Sequence of chain 1.A:
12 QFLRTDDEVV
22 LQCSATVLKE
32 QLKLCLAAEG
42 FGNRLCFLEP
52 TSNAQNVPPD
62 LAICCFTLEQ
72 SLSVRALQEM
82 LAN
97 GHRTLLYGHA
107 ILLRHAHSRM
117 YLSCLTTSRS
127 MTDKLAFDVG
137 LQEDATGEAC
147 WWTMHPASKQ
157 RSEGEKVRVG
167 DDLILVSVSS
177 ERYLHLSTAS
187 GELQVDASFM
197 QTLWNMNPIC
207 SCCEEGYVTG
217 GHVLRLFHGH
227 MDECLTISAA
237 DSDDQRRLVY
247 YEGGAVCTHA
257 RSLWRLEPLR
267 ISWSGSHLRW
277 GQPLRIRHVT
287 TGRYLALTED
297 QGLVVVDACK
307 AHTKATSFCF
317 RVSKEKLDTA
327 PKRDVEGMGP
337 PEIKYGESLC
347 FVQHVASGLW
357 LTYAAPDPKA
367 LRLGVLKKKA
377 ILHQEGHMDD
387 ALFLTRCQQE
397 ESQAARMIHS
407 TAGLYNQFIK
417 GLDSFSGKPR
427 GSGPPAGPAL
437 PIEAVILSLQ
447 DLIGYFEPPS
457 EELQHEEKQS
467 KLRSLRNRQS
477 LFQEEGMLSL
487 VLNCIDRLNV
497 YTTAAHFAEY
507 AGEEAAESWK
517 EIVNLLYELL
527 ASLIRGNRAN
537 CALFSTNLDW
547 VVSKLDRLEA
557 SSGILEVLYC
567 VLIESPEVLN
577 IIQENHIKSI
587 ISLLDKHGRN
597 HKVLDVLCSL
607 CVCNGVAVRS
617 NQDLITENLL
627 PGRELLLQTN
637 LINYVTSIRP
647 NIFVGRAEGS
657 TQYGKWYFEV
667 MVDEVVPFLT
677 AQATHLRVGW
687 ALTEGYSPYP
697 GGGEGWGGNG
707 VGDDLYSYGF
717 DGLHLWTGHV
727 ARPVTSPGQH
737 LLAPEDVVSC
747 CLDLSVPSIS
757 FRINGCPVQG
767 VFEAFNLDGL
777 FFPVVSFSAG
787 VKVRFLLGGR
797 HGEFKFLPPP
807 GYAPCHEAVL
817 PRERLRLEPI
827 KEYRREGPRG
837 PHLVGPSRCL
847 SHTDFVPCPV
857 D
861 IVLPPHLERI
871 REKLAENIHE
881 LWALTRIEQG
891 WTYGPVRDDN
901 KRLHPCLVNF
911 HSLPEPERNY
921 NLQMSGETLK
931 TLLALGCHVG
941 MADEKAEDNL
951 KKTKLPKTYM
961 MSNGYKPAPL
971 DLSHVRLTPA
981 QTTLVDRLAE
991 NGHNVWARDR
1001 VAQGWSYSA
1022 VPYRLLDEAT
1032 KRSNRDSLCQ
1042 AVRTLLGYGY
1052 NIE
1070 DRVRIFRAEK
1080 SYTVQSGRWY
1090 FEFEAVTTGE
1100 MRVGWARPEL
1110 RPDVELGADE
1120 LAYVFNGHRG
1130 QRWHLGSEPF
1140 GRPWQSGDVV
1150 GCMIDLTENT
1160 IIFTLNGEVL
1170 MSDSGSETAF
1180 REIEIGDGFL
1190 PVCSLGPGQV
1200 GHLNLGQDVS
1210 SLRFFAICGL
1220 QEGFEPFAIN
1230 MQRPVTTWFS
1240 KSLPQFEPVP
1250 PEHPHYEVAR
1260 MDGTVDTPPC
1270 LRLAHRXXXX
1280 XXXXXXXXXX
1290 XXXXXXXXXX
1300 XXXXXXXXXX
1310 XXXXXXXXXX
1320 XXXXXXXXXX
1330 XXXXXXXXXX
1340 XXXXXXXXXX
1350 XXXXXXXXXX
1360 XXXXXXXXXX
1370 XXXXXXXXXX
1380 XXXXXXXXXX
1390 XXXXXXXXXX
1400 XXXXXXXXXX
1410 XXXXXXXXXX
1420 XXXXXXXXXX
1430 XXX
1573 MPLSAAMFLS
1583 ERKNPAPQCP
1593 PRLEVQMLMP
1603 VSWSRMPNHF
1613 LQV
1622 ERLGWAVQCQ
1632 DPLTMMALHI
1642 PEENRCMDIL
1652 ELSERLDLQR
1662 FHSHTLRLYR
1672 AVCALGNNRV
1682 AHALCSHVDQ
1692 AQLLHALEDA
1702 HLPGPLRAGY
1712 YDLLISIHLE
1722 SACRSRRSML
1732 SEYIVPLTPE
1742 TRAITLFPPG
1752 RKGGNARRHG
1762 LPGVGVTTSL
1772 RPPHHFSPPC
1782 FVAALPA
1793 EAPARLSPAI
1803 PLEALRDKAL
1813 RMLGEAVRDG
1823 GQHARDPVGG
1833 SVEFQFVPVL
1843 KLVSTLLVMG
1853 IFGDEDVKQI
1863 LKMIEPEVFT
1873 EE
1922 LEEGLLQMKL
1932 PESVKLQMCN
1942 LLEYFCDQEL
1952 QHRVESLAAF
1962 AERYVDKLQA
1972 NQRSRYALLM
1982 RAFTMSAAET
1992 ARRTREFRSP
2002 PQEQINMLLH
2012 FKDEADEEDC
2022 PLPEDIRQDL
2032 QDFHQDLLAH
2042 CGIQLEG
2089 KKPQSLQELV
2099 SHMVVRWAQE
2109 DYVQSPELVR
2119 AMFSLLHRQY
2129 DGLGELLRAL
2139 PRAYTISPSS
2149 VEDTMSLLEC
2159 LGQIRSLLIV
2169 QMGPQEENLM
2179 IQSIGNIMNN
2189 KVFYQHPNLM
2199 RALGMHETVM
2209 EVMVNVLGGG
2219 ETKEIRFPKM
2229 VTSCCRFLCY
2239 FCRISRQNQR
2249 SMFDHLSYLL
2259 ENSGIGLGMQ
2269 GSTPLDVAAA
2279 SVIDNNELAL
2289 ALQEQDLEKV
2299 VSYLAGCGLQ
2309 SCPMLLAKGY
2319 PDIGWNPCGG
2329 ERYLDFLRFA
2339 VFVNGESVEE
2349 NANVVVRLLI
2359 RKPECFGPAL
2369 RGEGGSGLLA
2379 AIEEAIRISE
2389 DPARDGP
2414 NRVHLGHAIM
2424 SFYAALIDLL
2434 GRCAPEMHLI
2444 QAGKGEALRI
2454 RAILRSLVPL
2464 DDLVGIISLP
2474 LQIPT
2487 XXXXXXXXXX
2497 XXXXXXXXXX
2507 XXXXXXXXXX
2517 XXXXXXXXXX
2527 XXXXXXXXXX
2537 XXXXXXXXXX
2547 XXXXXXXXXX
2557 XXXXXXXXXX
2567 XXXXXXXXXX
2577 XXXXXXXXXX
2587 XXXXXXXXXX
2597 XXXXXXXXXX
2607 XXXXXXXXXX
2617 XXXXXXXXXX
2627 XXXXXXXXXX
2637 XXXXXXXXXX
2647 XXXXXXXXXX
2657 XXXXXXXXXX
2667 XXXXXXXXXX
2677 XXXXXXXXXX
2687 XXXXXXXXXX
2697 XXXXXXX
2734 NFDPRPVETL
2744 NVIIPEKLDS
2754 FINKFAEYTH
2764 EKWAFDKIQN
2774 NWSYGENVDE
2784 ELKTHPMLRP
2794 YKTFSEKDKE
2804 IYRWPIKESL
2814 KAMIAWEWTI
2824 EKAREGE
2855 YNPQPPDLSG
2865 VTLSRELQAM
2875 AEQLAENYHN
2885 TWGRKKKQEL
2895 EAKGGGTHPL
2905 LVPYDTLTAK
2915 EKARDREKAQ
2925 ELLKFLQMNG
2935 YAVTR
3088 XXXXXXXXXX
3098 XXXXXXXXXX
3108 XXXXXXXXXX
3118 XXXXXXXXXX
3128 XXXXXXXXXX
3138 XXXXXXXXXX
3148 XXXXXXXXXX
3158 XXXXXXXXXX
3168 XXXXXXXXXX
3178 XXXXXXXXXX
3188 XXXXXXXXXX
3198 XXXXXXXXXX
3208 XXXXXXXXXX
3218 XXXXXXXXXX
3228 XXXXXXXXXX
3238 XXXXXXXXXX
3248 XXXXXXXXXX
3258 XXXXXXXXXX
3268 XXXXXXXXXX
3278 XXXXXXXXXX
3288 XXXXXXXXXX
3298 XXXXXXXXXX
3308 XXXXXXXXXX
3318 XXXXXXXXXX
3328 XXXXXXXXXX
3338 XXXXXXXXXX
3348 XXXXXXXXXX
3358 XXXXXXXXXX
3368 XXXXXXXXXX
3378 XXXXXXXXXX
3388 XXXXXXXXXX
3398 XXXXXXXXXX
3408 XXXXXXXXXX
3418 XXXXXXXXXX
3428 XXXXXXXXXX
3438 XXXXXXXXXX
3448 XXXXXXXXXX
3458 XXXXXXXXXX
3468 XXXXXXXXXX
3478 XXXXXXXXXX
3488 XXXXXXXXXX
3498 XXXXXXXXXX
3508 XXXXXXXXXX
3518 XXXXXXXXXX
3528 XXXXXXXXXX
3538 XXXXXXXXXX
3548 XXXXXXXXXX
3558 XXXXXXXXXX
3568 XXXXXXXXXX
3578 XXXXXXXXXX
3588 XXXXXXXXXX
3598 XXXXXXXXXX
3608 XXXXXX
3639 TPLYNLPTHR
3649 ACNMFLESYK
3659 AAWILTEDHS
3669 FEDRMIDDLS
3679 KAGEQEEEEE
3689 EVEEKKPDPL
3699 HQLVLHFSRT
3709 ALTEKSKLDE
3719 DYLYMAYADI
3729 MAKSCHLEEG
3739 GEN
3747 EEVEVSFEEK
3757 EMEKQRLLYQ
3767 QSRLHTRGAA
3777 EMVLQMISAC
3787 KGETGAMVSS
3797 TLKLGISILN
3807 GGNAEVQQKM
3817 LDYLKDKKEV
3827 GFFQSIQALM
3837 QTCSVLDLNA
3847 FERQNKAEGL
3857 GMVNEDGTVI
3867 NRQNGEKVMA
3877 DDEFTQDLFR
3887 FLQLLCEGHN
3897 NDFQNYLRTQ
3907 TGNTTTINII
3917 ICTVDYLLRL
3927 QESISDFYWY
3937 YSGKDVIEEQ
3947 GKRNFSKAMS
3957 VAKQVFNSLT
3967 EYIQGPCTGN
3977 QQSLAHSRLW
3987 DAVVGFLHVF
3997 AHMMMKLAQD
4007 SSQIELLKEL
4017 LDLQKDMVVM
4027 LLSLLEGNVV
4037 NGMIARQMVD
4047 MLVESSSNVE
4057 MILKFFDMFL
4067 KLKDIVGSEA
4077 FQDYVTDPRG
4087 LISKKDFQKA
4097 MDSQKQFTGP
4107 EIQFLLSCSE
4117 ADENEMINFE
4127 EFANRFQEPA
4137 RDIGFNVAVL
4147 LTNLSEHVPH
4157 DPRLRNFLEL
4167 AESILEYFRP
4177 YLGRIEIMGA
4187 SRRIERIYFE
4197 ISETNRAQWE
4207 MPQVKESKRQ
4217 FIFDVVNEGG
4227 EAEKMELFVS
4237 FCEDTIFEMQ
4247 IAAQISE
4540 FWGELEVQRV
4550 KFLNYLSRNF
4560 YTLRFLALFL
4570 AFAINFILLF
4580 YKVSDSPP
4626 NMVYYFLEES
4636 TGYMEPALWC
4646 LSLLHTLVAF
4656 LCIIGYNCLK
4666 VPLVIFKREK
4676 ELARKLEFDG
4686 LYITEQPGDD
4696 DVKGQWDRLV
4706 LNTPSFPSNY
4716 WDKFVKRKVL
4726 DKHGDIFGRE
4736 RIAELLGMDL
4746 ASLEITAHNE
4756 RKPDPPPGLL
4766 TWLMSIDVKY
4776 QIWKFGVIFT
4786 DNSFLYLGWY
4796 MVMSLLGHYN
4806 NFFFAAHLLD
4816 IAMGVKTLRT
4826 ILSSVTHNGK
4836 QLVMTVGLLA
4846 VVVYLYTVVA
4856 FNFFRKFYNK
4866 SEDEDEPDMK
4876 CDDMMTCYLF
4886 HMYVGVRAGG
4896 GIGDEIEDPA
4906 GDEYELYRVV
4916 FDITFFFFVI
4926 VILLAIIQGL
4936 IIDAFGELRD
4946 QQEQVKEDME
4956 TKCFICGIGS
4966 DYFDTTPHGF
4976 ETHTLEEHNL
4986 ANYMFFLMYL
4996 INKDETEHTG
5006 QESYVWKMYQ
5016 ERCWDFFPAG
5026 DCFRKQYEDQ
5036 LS

The protein below binds the small molecule below.
Small molecule (SMILES): Nc1ncnc2c1ncn2[C@@H]1O[C@H](CO[P](=O)(O)O[P](=O)(O)CP(=O)(O)O)[C@@H](O)[C@H]1O

Binding-site contacts:
Ligand atom C3B contacts residue CA1 of chain 1.G at 4.4 Å.
Ligand atom C2' contacts residue CA1 of chain 1.G at 4.0 Å.
Ligand atom C2' contacts residue THR4979 of chain 1.A at 3.8 Å.
Ligand atom O4' contacts residue MET4954 of chain 1.A at 2.5 Å.
Ligand atom N1 contacts residue MET4954 of chain 1.A at 4.3 Å.
Ligand atom O1A contacts residue ARG4215 of chain 1.A at 3.8 Å.
Ligand atom C8 contacts residue MET4954 of chain 1.A at 4.3 Å (hydrophobic).
Ligand atom C6 contacts residue CYS4958 of chain 1.A at 4.1 Å (hydrophobic).
Ligand atom C5 contacts residue ASN4984 of chain 1.A at 3.7 Å.
Ligand atom O2A contacts residue LYS4214 of chain 1.A at 4.0 Å.
Ligand atom C4' contacts residue MET4954 of chain 1.A at 3.7 Å (hydrophobic).
Ligand atom N6 contacts residue ASN4984 of chain 1.A at 3.0 Å.
Ligand atom C2 contacts residue CYS4958 of chain 1.A at 3.5 Å (hydrophobic).
Ligand atom C1' contacts residue MET4954 of chain 1.A at 3.2 Å (hydrophobic).
Ligand atom N6 contacts residue CYS4958 of chain 1.A at 4.2 Å.
Ligand atom C2 contacts residue MET4954 of chain 1.A at 3.3 Å (hydrophobic).
Ligand atom N1 contacts residue HIS4983 of chain 1.A at 4.4 Å.
Ligand atom O2' contacts residue THR4979 of chain 1.A at 2.5 Å (h-bond).
Ligand atom N6 contacts residue LEU4985 of chain 1.A at 3.5 Å (h-bond).
Ligand atom C4 contacts residue MET4954 of chain 1.A at 2.9 Å (hydrophobic).
Ligand atom N6 contacts residue HIS4983 of chain 1.A at 3.3 Å (h-bond).
Ligand atom O2' contacts residue CA1 of chain 1.G at 3.6 Å.
Ligand atom N6 contacts residue ILE4960 of chain 1.A at 4.2 Å.
Ligand atom C1' contacts residue THR4979 of chain 1.A at 4.1 Å.
Ligand atom C8 contacts residue ASN4984 of chain 1.A at 4.1 Å.
Ligand atom C6 contacts residue ASN4984 of chain 1.A at 3.7 Å.
Ligand atom N3 contacts residue MET4954 of chain 1.A at 2.5 Å.
Ligand atom N1 contacts residue CYS4958 of chain 1.A at 3.0 Å (h-bond).
Ligand atom N7 contacts residue LEU4985 of chain 1.A at 4.5 Å.
Ligand atom N9 contacts residue MET4954 of chain 1.A at 3.2 Å.
Ligand atom C6 contacts residue HIS4983 of chain 1.A at 3.9 Å.
Ligand atom C5 contacts residue MET4954 of chain 1.A at 4.0 Å (hydrophobic).
Ligand atom C5' contacts residue MET4954 of chain 1.A at 3.7 Å (hydrophobic).
Ligand atom N7 contacts residue ASN4984 of chain 1.A at 3.1 Å (h-bond).